Sequence of chain 1.B:
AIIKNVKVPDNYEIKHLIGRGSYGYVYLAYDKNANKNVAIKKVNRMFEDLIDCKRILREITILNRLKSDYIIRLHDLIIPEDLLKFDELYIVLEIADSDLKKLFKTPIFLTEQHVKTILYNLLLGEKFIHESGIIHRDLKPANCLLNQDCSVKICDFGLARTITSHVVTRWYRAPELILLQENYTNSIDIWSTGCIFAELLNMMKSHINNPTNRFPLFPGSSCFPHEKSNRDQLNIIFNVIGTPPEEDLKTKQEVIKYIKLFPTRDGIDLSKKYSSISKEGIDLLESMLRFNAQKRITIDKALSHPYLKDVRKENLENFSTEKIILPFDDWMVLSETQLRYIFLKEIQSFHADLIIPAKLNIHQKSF

A small-molecule ligand and the protein it binds are described below.
Small molecule (SMILES): Nc1ncnc2c1ncn2[C@@H]1O[C@H](CO[P](=O)(O)O[P](=O)(O)NP(=O)(O)O)[C@@H](O)[C@H]1O

Binding-site contacts:
Ligand atom O4' contacts residue GLY37 of chain 1.B at 3.6 Å.
Ligand atom C3' contacts residue ALA160 of chain 1.B at 3.5 Å (hydrophobic).
Ligand atom C5' contacts residue GLY39 of chain 1.B at 3.7 Å.
Ligand atom O2B contacts residue GLY42 of chain 1.B at 3.0 Å (h-bond).
Ligand atom O3A contacts residue LYS59 of chain 1.B at 3.5 Å (salt-bridge).
Ligand atom C5' contacts residue ARG38 of chain 1.B at 3.7 Å.
Ligand atom O2G contacts residue SER40 of chain 1.B at 2.7 Å (h-bond).
Ligand atom O2G contacts residue GLY39 of chain 1.B at 3.6 Å.
Ligand atom N1 contacts residue ALA114 of chain 1.B at 3.1 Å (h-bond).
Ligand atom O1G contacts residue GLY39 of chain 1.B at 3.3 Å.
Ligand atom N6 contacts residue GLU112 of chain 1.B at 2.7 Å (salt-bridge).
Ligand atom O2' contacts residue LYS120 of chain 1.B at 3.5 Å.
Ligand atom O3G contacts residue LYS158 of chain 1.B at 2.7 Å (salt-bridge).
Ligand atom N3B contacts residue ASP174 of chain 1.B at 2.7 Å (salt-bridge).
Ligand atom C2 contacts residue ILE36 of chain 1.B at 3.7 Å (hydrophobic).
Ligand atom O1B contacts residue ARG73 of chain 1.B at 3.3 Å (salt-bridge).
Ligand atom O2B contacts residue GLY39 of chain 1.B at 3.1 Å.
Ligand atom C2 contacts residue ALA114 of chain 1.B at 3.6 Å (hydrophobic).
Ligand atom O3G contacts residue ASP174 of chain 1.B at 2.6 Å (salt-bridge).
Ligand atom C6 contacts residue ALA57 of chain 1.B at 3.5 Å (hydrophobic).
Ligand atom N6 contacts residue LEU163 of chain 1.B at 3.5 Å.
Ligand atom O3' contacts residue ALA160 of chain 1.B at 3.0 Å (h-bond).
Ligand atom C6 contacts residue LEU163 of chain 1.B at 3.6 Å (hydrophobic).
Ligand atom PB contacts residue LYS59 of chain 1.B at 3.6 Å.
Ligand atom O1A contacts residue ASP174 of chain 1.B at 3.5 Å (salt-bridge).
Ligand atom O1B contacts residue LYS59 of chain 1.B at 2.5 Å (salt-bridge).
Ligand atom N6 contacts residue ALA57 of chain 1.B at 3.5 Å.
Ligand atom O2G contacts residue TYR41 of chain 1.B at 3.7 Å.
Ligand atom O2A contacts residue ASP174 of chain 1.B at 3.2 Å (salt-bridge).
Ligand atom PG contacts residue ASP174 of chain 1.B at 3.6 Å.
Ligand atom PA contacts residue LYS59 of chain 1.B at 3.6 Å.
Ligand atom N3B contacts residue ARG73 of chain 1.B at 3.6 Å.
Ligand atom PA contacts residue ASP174 of chain 1.B at 3.7 Å.
Ligand atom O2B contacts residue TYR41 of chain 1.B at 2.9 Å (h-bond).
Ligand atom O4' contacts residue VAL44 of chain 1.B at 3.4 Å.
Ligand atom O2A contacts residue LYS59 of chain 1.B at 2.6 Å (salt-bridge).
Ligand atom N1 contacts residue ALA57 of chain 1.B at 3.7 Å.
Ligand atom C2' contacts residue ASP117 of chain 1.B at 3.4 Å.
Ligand atom O2B contacts residue SER40 of chain 1.B at 3.2 Å (h-bond).
Ligand atom O2' contacts residue ASP117 of chain 1.B at 2.7 Å (salt-bridge).